Sequence of chain 1.F:
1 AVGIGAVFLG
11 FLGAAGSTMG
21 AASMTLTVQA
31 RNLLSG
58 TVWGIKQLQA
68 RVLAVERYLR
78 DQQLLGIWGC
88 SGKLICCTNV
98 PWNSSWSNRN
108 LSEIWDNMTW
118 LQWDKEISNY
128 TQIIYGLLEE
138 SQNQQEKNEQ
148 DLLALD

Sequence of chain 1.Q:
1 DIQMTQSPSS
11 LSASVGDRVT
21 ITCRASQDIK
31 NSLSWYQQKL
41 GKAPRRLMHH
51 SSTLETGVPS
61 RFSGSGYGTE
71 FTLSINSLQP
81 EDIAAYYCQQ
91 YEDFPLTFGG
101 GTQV

This protein binds this small molecule.
Small molecule (SMILES): CC(=O)N[C@H]1[C@H](O[C@H]2[C@H](O)[C@@H](NC(C)=O)CO[C@@H]2CO)O[C@H](CO)[C@@H](O[C@@H]2O[C@H](CO)[C@@H](O)[C@H](O[C@H]3O[C@H](CO)[C@@H](O)[C@H](O)[C@@H]3O)[C@@H]2O)[C@@H]1O

Sequence of chain 1.A:
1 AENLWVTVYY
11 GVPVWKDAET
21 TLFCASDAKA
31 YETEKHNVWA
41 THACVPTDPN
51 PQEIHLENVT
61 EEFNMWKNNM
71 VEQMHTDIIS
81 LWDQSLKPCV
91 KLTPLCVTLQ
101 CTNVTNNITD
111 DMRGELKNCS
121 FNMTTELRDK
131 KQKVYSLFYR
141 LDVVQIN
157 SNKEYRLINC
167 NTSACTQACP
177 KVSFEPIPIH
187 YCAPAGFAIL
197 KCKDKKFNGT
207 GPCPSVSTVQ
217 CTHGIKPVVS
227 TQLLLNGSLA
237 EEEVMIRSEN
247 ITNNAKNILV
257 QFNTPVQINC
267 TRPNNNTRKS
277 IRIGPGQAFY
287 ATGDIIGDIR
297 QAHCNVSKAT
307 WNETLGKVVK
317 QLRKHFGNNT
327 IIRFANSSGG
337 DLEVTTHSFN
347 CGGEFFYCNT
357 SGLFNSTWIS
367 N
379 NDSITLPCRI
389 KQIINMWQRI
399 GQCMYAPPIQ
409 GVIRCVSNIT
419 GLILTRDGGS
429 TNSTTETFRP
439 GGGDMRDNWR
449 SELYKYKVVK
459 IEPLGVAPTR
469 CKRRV

Binding-site contacts:
Ligand atom C3 contacts residue ASN58 of chain 1.A at 3.6 Å.
Ligand atom C4 contacts residue TYR67 of chain 1.Q at 4.0 Å (hydrophobic).
Ligand atom N2 contacts residue ASN58 of chain 1.A at 2.9 Å (h-bond).
Ligand atom O5 contacts residue ASN58 of chain 1.A at 2.3 Å (h-bond).
Ligand atom O5 contacts residue GLU57 of chain 1.A at 4.3 Å.
Ligand atom C5 contacts residue ASN58 of chain 1.A at 3.6 Å.
Ligand atom C1 contacts residue GLY16 of chain 1.F at 4.4 Å.
Ligand atom C7 contacts residue ASN58 of chain 1.A at 3.3 Å.
Ligand atom C6 contacts residue ASN31 of chain 1.Q at 3.3 Å.
Ligand atom C6 contacts residue TYR67 of chain 1.Q at 3.8 Å (hydrophobic).
Ligand atom O7 contacts residue ASN58 of chain 1.A at 3.1 Å (h-bond).
Ligand atom C5 contacts residue TYR67 of chain 1.Q at 3.7 Å (hydrophobic).
Ligand atom C1 contacts residue ASN58 of chain 1.A at 1.4 Å.
Ligand atom C4 contacts residue ASN58 of chain 1.A at 4.0 Å.
Ligand atom C2 contacts residue ASN58 of chain 1.A at 2.3 Å.
Ligand atom O6 contacts residue ASN31 of chain 1.Q at 3.9 Å.
Ligand atom O4 contacts residue TYR67 of chain 1.Q at 3.1 Å (h-bond).